A small-molecule ligand and the protein it binds are described below.
Small molecule (SMILES): Nc1nc2c(ncn2[C@@H]2O[C@H](CO[P](=O)(O)O[P](=O)(O)OP(O)(O)=S)[C@@H](O)[C@H]2O)c(=O)[nH]1

Binding-site contacts:
Ligand atom O3G contacts residue GLY226 of chain 1.C at 3.0 Å (h-bond).
Ligand atom N7 contacts residue ALA366 of chain 1.C at 3.5 Å.
Ligand atom C4' contacts residue ASP173 of chain 1.C at 3.5 Å.
Ligand atom N7 contacts residue ASN292 of chain 1.C at 3.1 Å (h-bond).
Ligand atom O6 contacts residue CYS365 of chain 1.C at 3.2 Å.
Ligand atom O2G contacts residue THR204 of chain 1.C at 2.5 Å (h-bond).
Ligand atom O4' contacts residue ASP173 of chain 1.C at 3.4 Å (salt-bridge).
Ligand atom O6 contacts residue ASN292 of chain 1.C at 3.0 Å (h-bond).
Ligand atom O2' contacts residue ARG199 of chain 1.C at 3.4 Å.
Ligand atom O5' contacts residue GLY52 of chain 1.C at 3.5 Å.
Ligand atom O2G contacts residue MG1 of chain 1.I at 1.9 Å.
Ligand atom O3' contacts residue ARG199 of chain 1.C at 2.8 Å (salt-bridge).
Ligand atom O6 contacts residue ASP295 of chain 1.C at 3.5 Å (salt-bridge).
Ligand atom N1 contacts residue ASP295 of chain 1.C at 2.8 Å (salt-bridge).
Ligand atom O3A contacts residue GLU50 of chain 1.C at 3.5 Å.
Ligand atom O3B contacts residue GLU50 of chain 1.C at 3.1 Å (salt-bridge).
Ligand atom O1A contacts residue THR55 of chain 1.C at 2.9 Å (h-bond).
Ligand atom O3B contacts residue MG1 of chain 1.I at 2.9 Å.
Ligand atom PB contacts residue GLY52 of chain 1.C at 3.5 Å.
Ligand atom PB contacts residue LYS53 of chain 1.C at 3.4 Å.
Ligand atom O1A contacts residue LYS53 of chain 1.C at 3.5 Å (salt-bridge).
Ligand atom C2 contacts residue ASP295 of chain 1.C at 3.5 Å.
Ligand atom O6 contacts residue ALA366 of chain 1.C at 3.1 Å (h-bond).
Ligand atom O1B contacts residue LYS53 of chain 1.C at 2.8 Å (salt-bridge).
Ligand atom O2B contacts residue LYS53 of chain 1.C at 3.4 Å (salt-bridge).
Ligand atom O1B contacts residue GLY52 of chain 1.C at 2.8 Å (h-bond).
Ligand atom O2B contacts residue SER54 of chain 1.C at 2.8 Å (h-bond).
Ligand atom O1B contacts residue SER51 of chain 1.C at 3.1 Å (h-bond).
Ligand atom O1A contacts residue SER54 of chain 1.C at 3.3 Å (h-bond).
Ligand atom O3G contacts residue LYS53 of chain 1.C at 3.1 Å (salt-bridge).
Ligand atom O1A contacts residue GLY52 of chain 1.C at 3.1 Å.
Ligand atom O2' contacts residue LEU198 of chain 1.C at 2.8 Å (h-bond).
Ligand atom PB contacts residue MG1 of chain 1.I at 2.9 Å.
Ligand atom N2 contacts residue LEU296 of chain 1.C at 3.2 Å.
Ligand atom O6 contacts residue LYS293 of chain 1.C at 3.2 Å.
Ligand atom C2' contacts residue THR55 of chain 1.C at 3.5 Å.
Ligand atom O2B contacts residue MG1 of chain 1.I at 1.9 Å.
Ligand atom PG contacts residue MG1 of chain 1.I at 2.8 Å.
Ligand atom O3A contacts residue GLY52 of chain 1.C at 3.1 Å (h-bond).
Ligand atom N2 contacts residue ASP295 of chain 1.C at 2.8 Å (salt-bridge).

Sequence of chain 1.C:
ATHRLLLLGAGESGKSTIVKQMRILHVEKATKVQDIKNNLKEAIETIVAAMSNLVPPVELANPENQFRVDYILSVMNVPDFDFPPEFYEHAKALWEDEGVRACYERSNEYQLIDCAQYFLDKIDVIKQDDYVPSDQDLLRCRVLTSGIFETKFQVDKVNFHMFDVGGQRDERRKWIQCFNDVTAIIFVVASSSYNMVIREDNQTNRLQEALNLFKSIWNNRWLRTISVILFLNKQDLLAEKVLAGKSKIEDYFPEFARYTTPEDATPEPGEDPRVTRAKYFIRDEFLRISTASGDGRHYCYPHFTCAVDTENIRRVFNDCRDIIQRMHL